Binding-site contacts:
Ligand atom O5 contacts residue HIS397 of chain 1.B at 3.6 Å.
Ligand atom C5 contacts residue HIS397 of chain 1.B at 3.9 Å.
Ligand atom O7 contacts residue ASN246 of chain 1.B at 3.7 Å.
Ligand atom O4 contacts residue TYR385 of chain 1.B at 4.1 Å.
Ligand atom C1 contacts residue TYR385 of chain 1.B at 3.5 Å (hydrophobic).
Ligand atom O6 contacts residue ASN258 of chain 1.B at 4.1 Å.
Ligand atom O6 contacts residue ASN258 of chain 1.B at 3.3 Å (h-bond).
Ligand atom O6 contacts residue PHE428 of chain 1.B at 3.8 Å.
Ligand atom C5 contacts residue TYR385 of chain 1.B at 3.1 Å (hydrophobic).
Ligand atom C4 contacts residue TYR385 of chain 1.B at 3.8 Å (hydrophobic).
Ligand atom O4 contacts residue TYR385 of chain 1.B at 3.9 Å.
Ligand atom C8 contacts residue LEU244 of chain 1.B at 3.7 Å (hydrophobic).
Ligand atom C7 contacts residue TYR389 of chain 1.B at 3.6 Å (hydrophobic).
Ligand atom C4 contacts residue TYR385 of chain 1.B at 3.5 Å (hydrophobic).
Ligand atom C2 contacts residue TYR389 of chain 1.B at 3.6 Å (hydrophobic).
Ligand atom C8 contacts residue ASN246 of chain 1.B at 3.6 Å.
Ligand atom N2 contacts residue TYR389 of chain 1.B at 2.8 Å (h-bond).
Ligand atom C1 contacts residue ASN246 of chain 1.B at 1.4 Å.
Ligand atom N2 contacts residue ASN246 of chain 1.B at 2.6 Å (h-bond).
Ligand atom C3 contacts residue TYR385 of chain 1.B at 4.2 Å (hydrophobic).
Ligand atom O7 contacts residue TYR385 of chain 1.B at 3.2 Å (h-bond).
Ligand atom C5 contacts residue ASN246 of chain 1.B at 3.7 Å.
Ligand atom C3 contacts residue ASN246 of chain 1.B at 3.7 Å.
Ligand atom C6 contacts residue ASN258 of chain 1.B at 3.7 Å.
Ligand atom O5 contacts residue TYR385 of chain 1.B at 4.0 Å.
Ligand atom O3 contacts residue TYR385 of chain 1.B at 4.2 Å.
Ligand atom C2 contacts residue ASN246 of chain 1.B at 2.4 Å.
Ligand atom C2 contacts residue TYR385 of chain 1.B at 4.2 Å (hydrophobic).
Ligand atom C4 contacts residue ASN246 of chain 1.B at 4.2 Å.
Ligand atom C5 contacts residue TYR385 of chain 1.B at 4.2 Å (hydrophobic).
Ligand atom C2 contacts residue TYR385 of chain 1.B at 4.0 Å (hydrophobic).
Ligand atom C1 contacts residue HIS397 of chain 1.B at 3.5 Å.
Ligand atom C1 contacts residue TYR389 of chain 1.B at 3.8 Å (hydrophobic).
Ligand atom C6 contacts residue TYR385 of chain 1.B at 4.0 Å (hydrophobic).
Ligand atom C8 contacts residue TYR389 of chain 1.B at 3.6 Å (hydrophobic).
Ligand atom O5 contacts residue ASN246 of chain 1.B at 2.4 Å (h-bond).
Ligand atom C3 contacts residue TYR389 of chain 1.B at 4.0 Å (hydrophobic).
Ligand atom C3 contacts residue TYR385 of chain 1.B at 3.7 Å (hydrophobic).
Ligand atom C7 contacts residue ASN246 of chain 1.B at 3.2 Å.
Ligand atom O5 contacts residue TYR385 of chain 1.B at 3.8 Å.

This protein binds this small molecule.
Small molecule (SMILES): CC(=O)N[C@H]1[C@H](O[C@H]2[C@H](O)[C@@H](NC(C)=O)CO[C@@H]2CO)O[C@H](CO)[C@@H](O[C@@H]2O[C@H](CO[C@H]3O[C@H](CO)[C@@H](O)[C@H](O[C@H]4O[C@H](CO)[C@@H](O)[C@H](O)[C@@H]4O)[C@@H]3O)[C@@H](O)[C@H](O[C@H]3O[C@H](CO)[C@@H](O)[C@H](O)[C@@H]3O[C@H]3O[C@H](CO)[C@@H](O)[C@H](O)[C@@H]3O)[C@@H]2O)[C@@H]1O

Sequence of chain 1.B:
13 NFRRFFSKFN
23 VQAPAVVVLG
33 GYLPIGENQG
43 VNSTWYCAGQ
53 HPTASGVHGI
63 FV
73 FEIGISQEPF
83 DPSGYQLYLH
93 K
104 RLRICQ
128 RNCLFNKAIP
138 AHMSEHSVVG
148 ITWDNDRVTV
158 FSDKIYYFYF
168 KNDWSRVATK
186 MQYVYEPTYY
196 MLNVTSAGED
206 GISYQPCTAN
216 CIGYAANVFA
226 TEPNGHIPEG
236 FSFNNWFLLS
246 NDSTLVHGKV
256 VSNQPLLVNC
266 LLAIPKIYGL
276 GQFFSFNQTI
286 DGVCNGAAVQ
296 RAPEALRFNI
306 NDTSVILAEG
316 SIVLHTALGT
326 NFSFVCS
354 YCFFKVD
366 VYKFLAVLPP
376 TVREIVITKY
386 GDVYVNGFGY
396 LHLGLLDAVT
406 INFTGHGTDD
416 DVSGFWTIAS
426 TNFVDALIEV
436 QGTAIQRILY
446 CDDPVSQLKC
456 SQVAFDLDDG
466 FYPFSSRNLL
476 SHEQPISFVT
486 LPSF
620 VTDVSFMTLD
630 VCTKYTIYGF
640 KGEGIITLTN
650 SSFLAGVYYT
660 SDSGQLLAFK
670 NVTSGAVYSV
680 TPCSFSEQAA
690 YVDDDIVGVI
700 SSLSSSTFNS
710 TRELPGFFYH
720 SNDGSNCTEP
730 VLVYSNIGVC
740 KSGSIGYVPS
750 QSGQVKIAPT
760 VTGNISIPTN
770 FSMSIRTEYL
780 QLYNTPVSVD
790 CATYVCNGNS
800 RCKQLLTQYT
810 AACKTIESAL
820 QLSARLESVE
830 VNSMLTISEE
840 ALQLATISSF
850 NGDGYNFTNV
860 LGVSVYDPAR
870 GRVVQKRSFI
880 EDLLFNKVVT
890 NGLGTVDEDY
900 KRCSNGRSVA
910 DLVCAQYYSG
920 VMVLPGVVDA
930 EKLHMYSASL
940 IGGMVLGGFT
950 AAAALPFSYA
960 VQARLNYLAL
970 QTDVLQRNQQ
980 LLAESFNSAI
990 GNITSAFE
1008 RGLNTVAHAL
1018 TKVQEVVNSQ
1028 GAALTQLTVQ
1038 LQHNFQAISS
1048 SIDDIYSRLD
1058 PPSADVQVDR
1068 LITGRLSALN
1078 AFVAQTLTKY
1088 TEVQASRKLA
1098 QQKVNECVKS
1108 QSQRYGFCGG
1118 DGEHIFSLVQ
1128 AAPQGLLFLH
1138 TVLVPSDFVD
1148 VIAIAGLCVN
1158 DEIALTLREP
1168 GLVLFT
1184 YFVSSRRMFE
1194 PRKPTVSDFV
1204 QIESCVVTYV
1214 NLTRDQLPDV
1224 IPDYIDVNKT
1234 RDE